This small molecule binds to this protein.
Small molecule (SMILES): O=P(O)(O)OB(O)CNS(=O)(=O)c1ccc(-c2nnn[nH]2)cc1C(F)(F)F

Binding-site contacts:
Ligand atom O3 contacts residue TYR152 of chain 1.B at 2.7 Å (h-bond).
Ligand atom O8 contacts residue LEU121 of chain 1.B at 3.9 Å.
Ligand atom B1 contacts residue SER66 of chain 1.B at 1.5 Å.
Ligand atom O8 contacts residue GLN122 of chain 1.B at 3.9 Å.
Ligand atom F22 contacts residue SER319 of chain 1.B at 3.7 Å.
Ligand atom N18 contacts residue ASN215 of chain 1.B at 3.5 Å (h-bond).
Ligand atom F22 contacts residue ARG342 of chain 1.B at 3.3 Å.
Ligand atom C14 contacts residue GLN122 of chain 1.B at 3.7 Å.
Ligand atom C11 contacts residue THR318 of chain 1.B at 3.6 Å.
Ligand atom F22 contacts residue THR318 of chain 1.B at 3.3 Å.
Ligand atom C4 contacts residue SER66 of chain 1.B at 2.4 Å.
Ligand atom C10 contacts residue SER317 of chain 1.B at 3.6 Å.
Ligand atom O7 contacts residue GLN122 of chain 1.B at 2.9 Å (h-bond).
Ligand atom C20 contacts residue SER317 of chain 1.B at 3.7 Å.
Ligand atom O6 contacts residue GLY316 of chain 1.B at 3.4 Å.
Ligand atom O2 contacts residue SER317 of chain 1.B at 2.9 Å (h-bond).
Ligand atom O6 contacts residue SER317 of chain 1.B at 3.8 Å.
Ligand atom O6 contacts residue THR315 of chain 1.B at 2.7 Å (h-bond).
Ligand atom N18 contacts residue VAL214 of chain 1.B at 3.6 Å.
Ligand atom F22 contacts residue SER317 of chain 1.B at 3.6 Å.
Ligand atom O2 contacts residue GLY316 of chain 1.B at 3.6 Å.
Ligand atom N17 contacts residue ASN215 of chain 1.B at 3.0 Å (h-bond).
Ligand atom F23 contacts residue ARG342 of chain 1.B at 3.5 Å.
Ligand atom S6 contacts residue GLN122 of chain 1.B at 3.8 Å.
Ligand atom N19 contacts residue SER319 of chain 1.B at 3.2 Å (h-bond).
Ligand atom C11 contacts residue SER319 of chain 1.B at 3.7 Å.
Ligand atom O7 contacts residue ASN154 of chain 1.B at 3.0 Å (h-bond).
Ligand atom N19 contacts residue THR318 of chain 1.B at 3.9 Å.
Ligand atom O2 contacts residue GLY65 of chain 1.B at 3.8 Å.
Ligand atom C4 contacts residue LYS69 of chain 1.B at 3.9 Å.
Ligand atom B1 contacts residue TYR152 of chain 1.B at 3.5 Å.
Ligand atom P1 contacts residue SER66 of chain 1.B at 3.8 Å.
Ligand atom N5 contacts residue SER66 of chain 1.B at 3.7 Å.
Ligand atom N18 contacts residue SER319 of chain 1.B at 3.7 Å.
Ligand atom O5 contacts residue TYR152 of chain 1.B at 3.4 Å.
Ligand atom F21 contacts residue SER317 of chain 1.B at 3.2 Å.
Ligand atom O3 contacts residue SER66 of chain 1.B at 2.3 Å (h-bond).
Ligand atom O2 contacts residue SER66 of chain 1.B at 2.3 Å (h-bond).
Ligand atom O7 contacts residue LEU121 of chain 1.B at 3.8 Å.
Ligand atom N17 contacts residue VAL214 of chain 1.B at 3.4 Å.

Sequence of chain 1.B:
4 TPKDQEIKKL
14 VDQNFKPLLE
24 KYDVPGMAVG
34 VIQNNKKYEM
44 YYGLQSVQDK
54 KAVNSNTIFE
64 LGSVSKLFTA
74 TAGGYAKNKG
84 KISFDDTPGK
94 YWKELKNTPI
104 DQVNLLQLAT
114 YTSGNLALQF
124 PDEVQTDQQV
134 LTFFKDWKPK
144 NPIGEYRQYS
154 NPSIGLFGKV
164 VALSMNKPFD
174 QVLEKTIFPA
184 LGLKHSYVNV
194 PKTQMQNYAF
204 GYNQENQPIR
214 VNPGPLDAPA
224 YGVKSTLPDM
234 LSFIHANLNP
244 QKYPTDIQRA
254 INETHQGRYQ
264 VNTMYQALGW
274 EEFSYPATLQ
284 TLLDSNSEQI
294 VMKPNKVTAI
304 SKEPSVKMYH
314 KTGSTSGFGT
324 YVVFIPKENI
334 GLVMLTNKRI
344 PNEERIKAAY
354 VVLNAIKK